Binding-site contacts:
Ligand atom C4 contacts residue ARG208 of chain 1.B at 4.3 Å.
Ligand atom O4 contacts residue ASP267 of chain 1.B at 4.4 Å.
Ligand atom C5 contacts residue ARG208 of chain 1.B at 3.6 Å.
Ligand atom C6 contacts residue ARG208 of chain 1.B at 3.8 Å.
Ligand atom O5 contacts residue ASP267 of chain 1.B at 4.2 Å.
Ligand atom N2 contacts residue ASN204 of chain 1.B at 3.0 Å (h-bond).
Ligand atom C5 contacts residue SER206 of chain 1.B at 4.0 Å.
Ligand atom C5 contacts residue ASN204 of chain 1.B at 3.6 Å.
Ligand atom C1 contacts residue ASP267 of chain 1.B at 4.0 Å.
Ligand atom C8 contacts residue LEU269 of chain 1.B at 3.5 Å (hydrophobic).
Ligand atom N2 contacts residue LEU269 of chain 1.B at 4.1 Å.
Ligand atom C1 contacts residue SER206 of chain 1.B at 4.0 Å.
Ligand atom O4 contacts residue ARG208 of chain 1.B at 3.9 Å.
Ligand atom C6 contacts residue SER206 of chain 1.B at 4.0 Å.
Ligand atom C7 contacts residue LEU269 of chain 1.B at 3.8 Å (hydrophobic).
Ligand atom C2 contacts residue ASP267 of chain 1.B at 4.5 Å.
Ligand atom C8 contacts residue ASN204 of chain 1.B at 4.5 Å.
Ligand atom O6 contacts residue ASN204 of chain 1.B at 4.4 Å.
Ligand atom C2 contacts residue ASN204 of chain 1.B at 2.5 Å.
Ligand atom C5 contacts residue ASP267 of chain 1.B at 3.8 Å.
Ligand atom C8 contacts residue TYR241 of chain 1.B at 4.5 Å (hydrophobic).
Ligand atom O6 contacts residue SER206 of chain 1.B at 3.7 Å.
Ligand atom O5 contacts residue SER206 of chain 1.B at 3.5 Å (h-bond).
Ligand atom O7 contacts residue LEU269 of chain 1.B at 4.1 Å.
Ligand atom C4 contacts residue ASP267 of chain 1.B at 4.3 Å.
Ligand atom C3 contacts residue ASP267 of chain 1.B at 4.0 Å.
Ligand atom O5 contacts residue ASN204 of chain 1.B at 2.3 Å (h-bond).
Ligand atom O7 contacts residue ASN204 of chain 1.B at 3.0 Å (h-bond).
Ligand atom C4 contacts residue ASN204 of chain 1.B at 4.2 Å.
Ligand atom C3 contacts residue ASN204 of chain 1.B at 3.8 Å.
Ligand atom C7 contacts residue ASN204 of chain 1.B at 3.2 Å.
Ligand atom C1 contacts residue ASN204 of chain 1.B at 1.4 Å.

Sequence of chain 1.B:
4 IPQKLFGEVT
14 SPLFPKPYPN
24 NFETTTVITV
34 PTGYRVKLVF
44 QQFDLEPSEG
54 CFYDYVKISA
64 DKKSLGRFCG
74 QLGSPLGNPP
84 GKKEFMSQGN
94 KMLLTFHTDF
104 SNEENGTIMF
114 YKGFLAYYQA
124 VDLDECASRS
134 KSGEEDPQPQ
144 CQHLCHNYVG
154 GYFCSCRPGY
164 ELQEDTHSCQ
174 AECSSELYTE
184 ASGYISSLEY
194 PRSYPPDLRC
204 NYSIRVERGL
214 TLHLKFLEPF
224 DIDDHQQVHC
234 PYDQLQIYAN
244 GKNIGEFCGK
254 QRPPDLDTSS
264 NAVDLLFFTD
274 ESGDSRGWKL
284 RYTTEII

A small-molecule ligand and the protein it binds are described below.
Small molecule (SMILES): CC(=O)N[C@H]1[C@H](O[C@H]2[C@H](O)[C@@H](NC(C)=O)CO[C@@H]2CO)O[C@H](CO)[C@@H](O[C@@H]2O[C@H](CO[C@H]3O[C@H](CO)[C@@H](O)[C@H](O)[C@@H]3O)[C@@H](O)[C@H](O[C@H]3O[C@H](CO)[C@@H](O)[C@H](O)[C@@H]3O)[C@@H]2O)[C@@H]1O